Sequence of chain 1.C:
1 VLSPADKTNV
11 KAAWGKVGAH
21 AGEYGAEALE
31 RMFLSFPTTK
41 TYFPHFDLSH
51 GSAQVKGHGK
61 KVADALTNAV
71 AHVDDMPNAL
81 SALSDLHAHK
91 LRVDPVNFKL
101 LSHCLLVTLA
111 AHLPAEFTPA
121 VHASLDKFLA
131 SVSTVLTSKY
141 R

Binding-site contacts:
Ligand atom CMA contacts residue LYS61 of chain 1.C at 3.5 Å.
Ligand atom C4D contacts residue HIS58 of chain 1.C at 3.1 Å.
Ligand atom CBA contacts residue LEU86 of chain 1.C at 3.3 Å (hydrophobic).
Ligand atom CHA contacts residue HIS58 of chain 1.C at 3.2 Å.
Ligand atom CMC contacts residue ASN97 of chain 1.C at 3.5 Å.
Ligand atom CMB contacts residue ALA65 of chain 1.C at 3.8 Å (hydrophobic).
Ligand atom CHD contacts residue PHE43 of chain 1.C at 3.4 Å (hydrophobic).
Ligand atom C3D contacts residue HIS58 of chain 1.C at 3.7 Å.
Ligand atom CMD contacts residue PHE43 of chain 1.C at 3.8 Å (hydrophobic).
Ligand atom CAD contacts residue LEU91 of chain 1.C at 3.6 Å (hydrophobic).
Ligand atom CAC contacts residue VAL93 of chain 1.C at 3.6 Å (hydrophobic).
Ligand atom NB contacts residue HIS87 of chain 1.C at 3.5 Å.
Ligand atom C3B contacts residue LEU136 of chain 1.C at 3.7 Å (hydrophobic).
Ligand atom CMA contacts residue LEU83 of chain 1.C at 3.8 Å (hydrophobic).
Ligand atom CHD contacts residue VAL93 of chain 1.C at 3.8 Å (hydrophobic).
Ligand atom NA contacts residue HIS58 of chain 1.C at 3.8 Å.
Ligand atom CBC contacts residue ASN97 of chain 1.C at 3.8 Å.
Ligand atom ND contacts residue HIS58 of chain 1.C at 3.3 Å (h-bond).
Ligand atom O2D contacts residue HIS45 of chain 1.C at 2.8 Å (h-bond).
Ligand atom CHA contacts residue LEU91 of chain 1.C at 3.5 Å (hydrophobic).
Ligand atom CHC contacts residue LEU101 of chain 1.C at 3.5 Å (hydrophobic).
Ligand atom CGD contacts residue PHE46 of chain 1.C at 3.5 Å (hydrophobic).
Ligand atom NA contacts residue HIS87 of chain 1.C at 3.6 Å.
Ligand atom NI contacts residue HIS58 of chain 1.C at 3.7 Å.
Ligand atom CGA contacts residue LEU86 of chain 1.C at 3.5 Å (hydrophobic).
Ligand atom O1D contacts residue PHE46 of chain 1.C at 3.5 Å.
Ligand atom C2B contacts residue LEU136 of chain 1.C at 3.7 Å (hydrophobic).
Ligand atom NC contacts residue HIS87 of chain 1.C at 3.8 Å.
Ligand atom CGD contacts residue HIS45 of chain 1.C at 3.6 Å.
Ligand atom C1A contacts residue HIS58 of chain 1.C at 3.4 Å.
Ligand atom C1D contacts residue HIS58 of chain 1.C at 3.7 Å.
Ligand atom C4D contacts residue LEU91 of chain 1.C at 3.5 Å (hydrophobic).
Ligand atom C3D contacts residue LEU91 of chain 1.C at 3.7 Å (hydrophobic).
Ligand atom CMD contacts residue TYR42 of chain 1.C at 3.3 Å (hydrophobic).
Ligand atom C3A contacts residue LEU83 of chain 1.C at 3.7 Å (hydrophobic).
Ligand atom ND contacts residue LEU91 of chain 1.C at 3.8 Å.
Ligand atom O2A contacts residue LEU86 of chain 1.C at 3.8 Å.
Ligand atom CHC contacts residue PHE98 of chain 1.C at 3.7 Å (hydrophobic).
Ligand atom NI contacts residue HIS87 of chain 1.C at 3.5 Å.
Ligand atom CMC contacts residue PHE98 of chain 1.C at 3.8 Å (hydrophobic).

This small molecule binds to this protein.
Small molecule (SMILES): C=CC1=C(C)C2=N3->[Ni]45<-N6=C(C=c7c(C)c(C=C)c(n74)=C2)C(C)=C(CCC(=O)O)C6=Cc2c(CCC(=O)O)c(C)c(n25)C=C13